The protein below binds the small molecule below.
Small molecule (SMILES): Cc1cc(N)nc(COc2cccc(CNCCc3cccc(F)c3)c2)c1

Binding-site contacts:
Ligand atom C07 contacts residue PHE235 of chain 2.A at 3.6 Å (hydrophobic).
Ligand atom C20 contacts residue HEM1 of chain 2.B at 3.8 Å.
Ligand atom C20 contacts residue TYR357 of chain 2.A at 3.5 Å (hydrophobic).
Ligand atom C11 contacts residue HEM1 of chain 2.B at 3.8 Å.
Ligand atom C13 contacts residue HEM1 of chain 2.B at 3.0 Å.
Ligand atom C14 contacts residue HEM1 of chain 2.B at 3.1 Å.
Ligand atom C07 contacts residue GLY237 of chain 2.A at 3.5 Å.
Ligand atom C02 contacts residue TRP238 of chain 2.A at 3.8 Å (hydrophobic).
Ligand atom N18 contacts residue TRP329 of chain 2.A at 3.3 Å.
Ligand atom O09 contacts residue HEM1 of chain 2.B at 3.5 Å.
Ligand atom N18 contacts residue H4B1 of chain 2.C at 3.8 Å.
Ligand atom N02 contacts residue GLU243 of chain 2.A at 2.8 Å (salt-bridge).
Ligand atom C02 contacts residue GLU243 of chain 2.A at 3.6 Å.
Ligand atom C08 contacts residue GLU243 of chain 2.A at 3.4 Å.
Ligand atom C26 contacts residue TYR357 of chain 2.A at 3.5 Å (hydrophobic).
Ligand atom C03 contacts residue HEM1 of chain 2.B at 3.4 Å.
Ligand atom C16 contacts residue HEM1 of chain 2.B at 2.9 Å.
Ligand atom C07 contacts residue HEM1 of chain 2.B at 3.4 Å.
Ligand atom C20 contacts residue TRP329 of chain 2.A at 3.6 Å (hydrophobic).
Ligand atom C13 contacts residue ILE218 of chain 2.A at 3.9 Å (hydrophobic).
Ligand atom C05 contacts residue ILE218 of chain 2.A at 3.8 Å (hydrophobic).
Ligand atom C02 contacts residue HEM1 of chain 2.B at 3.6 Å.
Ligand atom N01 contacts residue HEM1 of chain 2.B at 3.6 Å.
Ligand atom C13 contacts residue HIS128 of chain 2.A at 3.9 Å.
Ligand atom N02 contacts residue TRP238 of chain 2.A at 2.7 Å (h-bond).
Ligand atom C08 contacts residue HEM1 of chain 2.B at 3.3 Å.
Ligand atom C15 contacts residue HEM1 of chain 2.B at 3.5 Å.
Ligand atom C12 contacts residue HEM1 of chain 2.B at 3.2 Å.
Ligand atom C17 contacts residue HEM1 of chain 2.B at 3.2 Å.
Ligand atom C12 contacts residue ILE218 of chain 2.A at 3.5 Å (hydrophobic).
Ligand atom C14 contacts residue HIS128 of chain 2.A at 3.5 Å.
Ligand atom C07 contacts residue ASN236 of chain 2.A at 3.8 Å.
Ligand atom N01 contacts residue GLU243 of chain 2.A at 2.7 Å (salt-bridge).
Ligand atom C06 contacts residue HEM1 of chain 2.B at 3.8 Å.
Ligand atom N18 contacts residue HEM1 of chain 2.B at 3.6 Å.
Ligand atom C06 contacts residue GLU243 of chain 2.A at 3.5 Å.
Ligand atom C04 contacts residue HEM1 of chain 2.B at 3.8 Å.
Ligand atom C11 contacts residue ILE218 of chain 2.A at 3.8 Å (hydrophobic).
Ligand atom N02 contacts residue TYR239 of chain 2.A at 3.6 Å.
Ligand atom N02 contacts residue HEM1 of chain 2.B at 3.5 Å.

Sequence of chain 2.A:
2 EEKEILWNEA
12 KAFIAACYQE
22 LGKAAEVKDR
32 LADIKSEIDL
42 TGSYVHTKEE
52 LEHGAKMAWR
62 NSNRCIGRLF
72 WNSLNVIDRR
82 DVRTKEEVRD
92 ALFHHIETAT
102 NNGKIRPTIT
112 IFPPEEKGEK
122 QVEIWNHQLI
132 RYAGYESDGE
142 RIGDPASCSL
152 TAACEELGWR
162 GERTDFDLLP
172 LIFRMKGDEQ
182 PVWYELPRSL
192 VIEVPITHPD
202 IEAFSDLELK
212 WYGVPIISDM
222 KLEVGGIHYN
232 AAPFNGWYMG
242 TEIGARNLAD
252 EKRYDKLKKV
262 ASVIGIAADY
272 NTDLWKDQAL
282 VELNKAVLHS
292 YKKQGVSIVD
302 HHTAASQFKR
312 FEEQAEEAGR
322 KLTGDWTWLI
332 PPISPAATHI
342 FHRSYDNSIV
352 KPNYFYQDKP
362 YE